Binding-site contacts:
Ligand atom CG contacts residue LEU260 of chain 1.E at 4.5 Å (hydrophobic).
Ligand atom OE1 contacts residue ASP262 of chain 1.E at 3.6 Å.
Ligand atom CG contacts residue GLY166 of chain 1.E at 4.4 Å.
Ligand atom CD contacts residue GLY166 of chain 1.E at 4.5 Å.
Ligand atom OE1 contacts residue ARG210 of chain 1.E at 3.4 Å (salt-bridge).
Ligand atom C contacts residue LYS33 of chain 1.E at 4.1 Å.
Ligand atom N contacts residue ASP114 of chain 1.E at 3.3 Å (salt-bridge).
Ligand atom CA contacts residue ASP114 of chain 1.E at 4.5 Å.
Ligand atom OE2 contacts residue ARG210 of chain 1.E at 3.3 Å (salt-bridge).
Ligand atom OE2 contacts residue GLY166 of chain 1.E at 3.7 Å.
Ligand atom N contacts residue TYR35 of chain 1.E at 4.4 Å.
Ligand atom CG contacts residue SER261 of chain 1.E at 4.2 Å.
Ligand atom CG contacts residue ARG210 of chain 1.E at 3.2 Å.
Ligand atom O contacts residue GLY166 of chain 1.E at 4.1 Å.
Ligand atom CB contacts residue ASP262 of chain 1.E at 4.3 Å.
Ligand atom CD contacts residue ARG210 of chain 1.E at 3.2 Å.
Ligand atom C contacts residue ASP114 of chain 1.E at 3.7 Å.
Ligand atom N contacts residue SER167 of chain 1.E at 4.0 Å.
Ligand atom N contacts residue LEU260 of chain 1.E at 3.1 Å (h-bond).
Ligand atom O contacts residue GLY165 of chain 1.E at 3.8 Å.
Ligand atom N contacts residue GLY166 of chain 1.E at 3.9 Å.
Ligand atom O contacts residue ASP114 of chain 1.E at 3.7 Å.
Ligand atom OE2 contacts residue ASN208 of chain 1.E at 3.8 Å.
Ligand atom OE1 contacts residue SER265 of chain 1.E at 3.4 Å.
Ligand atom CA contacts residue LEU260 of chain 1.E at 3.8 Å (hydrophobic).

Sequence of chain 1.E:
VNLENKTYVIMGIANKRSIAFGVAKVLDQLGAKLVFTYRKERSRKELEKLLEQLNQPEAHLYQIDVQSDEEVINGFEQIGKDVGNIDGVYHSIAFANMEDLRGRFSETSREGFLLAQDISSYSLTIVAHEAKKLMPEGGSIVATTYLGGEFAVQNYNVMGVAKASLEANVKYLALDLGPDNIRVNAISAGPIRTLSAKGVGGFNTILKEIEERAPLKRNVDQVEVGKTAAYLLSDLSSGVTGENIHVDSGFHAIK

This protein binds this small molecule.
Small molecule (SMILES): N[C@@H](CCC(=O)O)C(=O)O